This small molecule binds to this protein.
Small molecule (SMILES): CC(=O)N[C@@H]1[C@@H](O)[C@H](O)[C@@H](CO)O[C@H]1O

Binding-site contacts:
Ligand atom C3 contacts residue ASN657 of chain 1.B at 3.8 Å.
Ligand atom C2 contacts residue ASN657 of chain 1.B at 2.5 Å.
Ligand atom C8 contacts residue ASN657 of chain 1.B at 4.4 Å.
Ligand atom C4 contacts residue ASN657 of chain 1.B at 4.2 Å.
Ligand atom C5 contacts residue ASN657 of chain 1.B at 3.7 Å.
Ligand atom C7 contacts residue ASN657 of chain 1.B at 3.3 Å.
Ligand atom C1 contacts residue ASN657 of chain 1.B at 1.4 Å.
Ligand atom O7 contacts residue ASN657 of chain 1.B at 3.3 Å (h-bond).
Ligand atom O5 contacts residue ASN657 of chain 1.B at 2.4 Å (h-bond).
Ligand atom N2 contacts residue ASN657 of chain 1.B at 2.9 Å (h-bond).

Sequence of chain 1.B:
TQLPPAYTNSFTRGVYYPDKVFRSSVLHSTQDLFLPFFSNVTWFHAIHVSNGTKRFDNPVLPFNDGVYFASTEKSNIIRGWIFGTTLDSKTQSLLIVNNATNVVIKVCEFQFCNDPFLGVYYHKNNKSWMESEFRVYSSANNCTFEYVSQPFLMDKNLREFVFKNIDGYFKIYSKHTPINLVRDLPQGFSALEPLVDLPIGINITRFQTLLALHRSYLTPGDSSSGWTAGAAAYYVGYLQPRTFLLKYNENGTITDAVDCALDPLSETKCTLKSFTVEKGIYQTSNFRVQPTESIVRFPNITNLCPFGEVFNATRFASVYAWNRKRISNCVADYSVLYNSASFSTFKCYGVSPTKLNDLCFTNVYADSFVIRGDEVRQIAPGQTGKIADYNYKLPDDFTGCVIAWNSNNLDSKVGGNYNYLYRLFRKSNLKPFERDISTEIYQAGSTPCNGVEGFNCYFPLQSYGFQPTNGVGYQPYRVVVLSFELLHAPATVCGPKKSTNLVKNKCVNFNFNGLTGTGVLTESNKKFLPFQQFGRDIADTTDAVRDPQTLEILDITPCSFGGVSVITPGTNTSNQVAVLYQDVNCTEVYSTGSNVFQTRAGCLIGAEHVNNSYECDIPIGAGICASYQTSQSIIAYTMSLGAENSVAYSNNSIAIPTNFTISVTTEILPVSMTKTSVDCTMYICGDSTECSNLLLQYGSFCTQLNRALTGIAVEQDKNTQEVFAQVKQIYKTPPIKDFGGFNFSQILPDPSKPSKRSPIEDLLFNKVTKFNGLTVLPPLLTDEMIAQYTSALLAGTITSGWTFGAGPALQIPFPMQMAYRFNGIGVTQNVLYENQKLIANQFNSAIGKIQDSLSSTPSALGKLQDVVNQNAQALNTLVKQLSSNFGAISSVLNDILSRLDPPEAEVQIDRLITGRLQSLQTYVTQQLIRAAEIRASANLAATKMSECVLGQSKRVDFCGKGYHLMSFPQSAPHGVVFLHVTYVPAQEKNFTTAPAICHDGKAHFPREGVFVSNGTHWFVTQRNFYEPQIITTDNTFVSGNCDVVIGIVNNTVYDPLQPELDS